The protein below binds the small molecule below.
Small molecule (SMILES): Cc1cc(CCCCCOc2ccc(C3=N[C@@H](C)CO3)cc2)on1

Binding-site contacts:
Ligand atom C3B contacts residue TYR152 of chain 43.A at 3.6 Å (hydrophobic).
Ligand atom C2B contacts residue VAL188 of chain 43.A at 3.3 Å (hydrophobic).
Ligand atom CM1 contacts residue PRO174 of chain 43.A at 3.8 Å (hydrophobic).
Ligand atom N2 contacts residue ASN219 of chain 43.A at 3.0 Å (h-bond).
Ligand atom C2C contacts residue TYR197 of chain 43.A at 3.8 Å (hydrophobic).
Ligand atom C4B contacts residue TYR152 of chain 43.A at 4.0 Å (hydrophobic).
Ligand atom C2A contacts residue TYR152 of chain 43.A at 3.8 Å (hydrophobic).
Ligand atom C1B contacts residue ILE104 of chain 43.A at 4.0 Å (hydrophobic).
Ligand atom C5A contacts residue PHE186 of chain 43.A at 3.7 Å (hydrophobic).
Ligand atom C6B contacts residue MET224 of chain 43.A at 3.6 Å (hydrophobic).
Ligand atom N3A contacts residue TYR152 of chain 43.A at 3.6 Å.
Ligand atom O1 contacts residue ASN219 of chain 43.A at 3.9 Å.
Ligand atom CM1 contacts residue SER175 of chain 43.A at 3.9 Å.
Ligand atom C6B contacts residue ILE104 of chain 43.A at 3.6 Å (hydrophobic).
Ligand atom C3 contacts residue ASN219 of chain 43.A at 3.9 Å.
Ligand atom C1C contacts residue LEU106 of chain 43.A at 3.6 Å (hydrophobic).
Ligand atom C5A contacts residue VAL176 of chain 43.A at 3.8 Å (hydrophobic).
Ligand atom N3A contacts residue PRO174 of chain 43.A at 3.9 Å.
Ligand atom C5C contacts residue VAL191 of chain 43.A at 3.7 Å (hydrophobic).
Ligand atom C2A contacts residue PHE186 of chain 43.A at 3.6 Å (hydrophobic).
Ligand atom C6B contacts residue TYR128 of chain 43.A at 3.4 Å (hydrophobic).
Ligand atom O1A contacts residue PHE186 of chain 43.A at 3.2 Å.
Ligand atom C1B contacts residue VAL188 of chain 43.A at 3.7 Å (hydrophobic).
Ligand atom C4A contacts residue PRO174 of chain 43.A at 3.4 Å (hydrophobic).
Ligand atom C3B contacts residue VAL188 of chain 43.A at 3.5 Å (hydrophobic).
Ligand atom C4 contacts residue TYR197 of chain 43.A at 3.9 Å (hydrophobic).
Ligand atom C4C contacts residue TYR197 of chain 43.A at 4.0 Å (hydrophobic).
Ligand atom C4 contacts residue LEU106 of chain 43.A at 3.6 Å (hydrophobic).
Ligand atom C5B contacts residue MET224 of chain 43.A at 3.2 Å (hydrophobic).
Ligand atom N3A contacts residue ALA24 of chain 43.C at 3.9 Å.
Ligand atom CM1 contacts residue VAL176 of chain 43.A at 3.4 Å (hydrophobic).
Ligand atom C3C contacts residue TYR128 of chain 43.A at 3.3 Å (hydrophobic).
Ligand atom CM1 contacts residue LEU14 of chain 44.C at 3.3 Å (hydrophobic).
Ligand atom C4 contacts residue PHE124 of chain 43.A at 3.9 Å (hydrophobic).
Ligand atom C4C contacts residue VAL191 of chain 43.A at 3.3 Å (hydrophobic).
Ligand atom C5 contacts residue LEU106 of chain 43.A at 3.8 Å (hydrophobic).
Ligand atom C4B contacts residue PHE186 of chain 43.A at 3.9 Å (hydrophobic).
Ligand atom C1B contacts residue TYR128 of chain 43.A at 3.7 Å (hydrophobic).
Ligand atom C5B contacts residue PHE186 of chain 43.A at 3.9 Å (hydrophobic).
Ligand atom O1B contacts residue TYR128 of chain 43.A at 3.4 Å (h-bond).

Sequence of chain 43.C:
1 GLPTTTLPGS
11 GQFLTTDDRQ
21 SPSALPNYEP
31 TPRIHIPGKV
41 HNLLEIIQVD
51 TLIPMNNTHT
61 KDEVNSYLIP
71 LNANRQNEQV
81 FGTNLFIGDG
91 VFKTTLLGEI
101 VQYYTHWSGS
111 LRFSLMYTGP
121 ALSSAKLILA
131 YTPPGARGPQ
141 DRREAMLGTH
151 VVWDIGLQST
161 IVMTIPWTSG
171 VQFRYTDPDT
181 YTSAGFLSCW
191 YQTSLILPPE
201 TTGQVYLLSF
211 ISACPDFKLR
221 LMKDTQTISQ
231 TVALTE

Sequence of chain 44.C:
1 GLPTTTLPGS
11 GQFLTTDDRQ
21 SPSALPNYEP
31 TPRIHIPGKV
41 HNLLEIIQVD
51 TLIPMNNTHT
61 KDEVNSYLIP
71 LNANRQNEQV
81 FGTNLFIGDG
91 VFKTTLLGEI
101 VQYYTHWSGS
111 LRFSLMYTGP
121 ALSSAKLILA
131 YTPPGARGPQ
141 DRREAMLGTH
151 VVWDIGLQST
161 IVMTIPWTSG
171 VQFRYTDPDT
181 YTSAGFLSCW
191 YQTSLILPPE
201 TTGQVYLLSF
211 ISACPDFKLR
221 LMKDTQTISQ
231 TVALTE

Sequence of chain 43.A:
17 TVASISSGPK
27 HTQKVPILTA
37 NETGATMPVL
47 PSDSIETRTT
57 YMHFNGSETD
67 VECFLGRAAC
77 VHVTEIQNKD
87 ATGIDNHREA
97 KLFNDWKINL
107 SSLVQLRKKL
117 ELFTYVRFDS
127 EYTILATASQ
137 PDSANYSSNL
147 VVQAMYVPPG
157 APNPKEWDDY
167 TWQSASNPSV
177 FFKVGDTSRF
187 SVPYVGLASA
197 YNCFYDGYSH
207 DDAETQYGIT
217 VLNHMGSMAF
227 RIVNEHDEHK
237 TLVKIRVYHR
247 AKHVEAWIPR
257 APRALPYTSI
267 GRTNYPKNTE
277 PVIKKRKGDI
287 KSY